Sequence of chain 1.C:
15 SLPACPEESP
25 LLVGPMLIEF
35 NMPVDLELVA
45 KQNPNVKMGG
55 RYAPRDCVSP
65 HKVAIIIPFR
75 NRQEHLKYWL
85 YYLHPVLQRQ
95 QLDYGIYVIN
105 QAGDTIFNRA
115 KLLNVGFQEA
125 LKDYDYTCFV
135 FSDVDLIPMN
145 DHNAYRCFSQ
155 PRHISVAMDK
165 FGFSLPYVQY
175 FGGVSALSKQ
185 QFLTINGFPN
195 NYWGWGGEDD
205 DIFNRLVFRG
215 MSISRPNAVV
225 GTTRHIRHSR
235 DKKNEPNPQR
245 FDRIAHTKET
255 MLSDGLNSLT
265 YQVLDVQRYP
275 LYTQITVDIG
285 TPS

Binding-site contacts:
Ligand atom O3 contacts residue GOL1 of chain 1.DA at 3.5 Å.
Ligand atom C7 contacts residue ASP204 of chain 1.C at 3.4 Å.
Ligand atom O3 contacts residue ASP203 of chain 1.C at 2.7 Å (salt-bridge).
Ligand atom C3 contacts residue TYR171 of chain 1.C at 3.9 Å (hydrophobic).
Ligand atom O4 contacts residue PHE245 of chain 1.C at 3.8 Å.
Ligand atom C2 contacts residue ASP204 of chain 1.C at 3.8 Å.
Ligand atom N2 contacts residue ASP204 of chain 1.C at 2.7 Å (salt-bridge).
Ligand atom C1 contacts residue TYR171 of chain 1.C at 3.6 Å (hydrophobic).
Ligand atom C3 contacts residue ASP203 of chain 1.C at 3.4 Å.
Ligand atom O6 contacts residue PHE165 of chain 1.C at 3.7 Å.
Ligand atom O3 contacts residue GLY201 of chain 1.C at 2.9 Å (h-bond).
Ligand atom O4 contacts residue TRP199 of chain 1.C at 3.7 Å.
Ligand atom C7 contacts residue ARG244 of chain 1.C at 4.0 Å.
Ligand atom C8 contacts residue PHE245 of chain 1.C at 4.0 Å (hydrophobic).
Ligand atom O3 contacts residue GLY200 of chain 1.C at 3.7 Å.
Ligand atom O7 contacts residue GLY200 of chain 1.C at 4.0 Å.
Ligand atom C3 contacts residue TRP199 of chain 1.C at 4.0 Å (hydrophobic).
Ligand atom C8 contacts residue ASP204 of chain 1.C at 3.2 Å.
Ligand atom O7 contacts residue TRP199 of chain 1.C at 3.8 Å.
Ligand atom C4 contacts residue TRP199 of chain 1.C at 4.0 Å (hydrophobic).
Ligand atom C3 contacts residue ASP204 of chain 1.C at 3.9 Å.
Ligand atom O2 contacts residue LYS164 of chain 1.C at 3.8 Å.
Ligand atom C6 contacts residue PHE165 of chain 1.C at 3.5 Å (hydrophobic).
Ligand atom O2 contacts residue PHE165 of chain 1.C at 3.9 Å.
Ligand atom N2 contacts residue GLY201 of chain 1.C at 3.8 Å.
Ligand atom O7 contacts residue ARG244 of chain 1.C at 2.9 Å (salt-bridge).
Ligand atom O5 contacts residue TRP199 of chain 1.C at 3.7 Å.
Ligand atom C2 contacts residue TRP199 of chain 1.C at 4.0 Å (hydrophobic).
Ligand atom O4 contacts residue ARG244 of chain 1.C at 3.5 Å (salt-bridge).
Ligand atom O6 contacts residue TRP199 of chain 1.C at 3.7 Å.
Ligand atom C4 contacts residue ASP203 of chain 1.C at 3.6 Å.
Ligand atom C4 contacts residue GOL1 of chain 1.DA at 3.7 Å.
Ligand atom O7 contacts residue GLY201 of chain 1.C at 3.8 Å.
Ligand atom C8 contacts residue GLY201 of chain 1.C at 3.6 Å.
Ligand atom O4 contacts residue GOL1 of chain 1.DA at 3.0 Å.
Ligand atom C7 contacts residue GLY201 of chain 1.C at 3.6 Å.
Ligand atom O3 contacts residue ARG244 of chain 1.C at 3.6 Å.
Ligand atom O4 contacts residue ASP203 of chain 1.C at 2.6 Å (salt-bridge).
Ligand atom O4 contacts residue TYR174 of chain 1.C at 3.4 Å.
Ligand atom C2 contacts residue TYR171 of chain 1.C at 4.0 Å (hydrophobic).

This small molecule binds to this protein.
Small molecule (SMILES): CC(=O)N[C@H]1[C@H](OC[C@H]2O[C@@H](O[C@H]3[C@H](O)[C@@H](O)[C@H](O)O[C@@H]3CO)[C@H](O)[C@@H](O)[C@H]2O)O[C@H](CO)[C@@H](O)[C@@H]1O